Sequence of chain 1.C:
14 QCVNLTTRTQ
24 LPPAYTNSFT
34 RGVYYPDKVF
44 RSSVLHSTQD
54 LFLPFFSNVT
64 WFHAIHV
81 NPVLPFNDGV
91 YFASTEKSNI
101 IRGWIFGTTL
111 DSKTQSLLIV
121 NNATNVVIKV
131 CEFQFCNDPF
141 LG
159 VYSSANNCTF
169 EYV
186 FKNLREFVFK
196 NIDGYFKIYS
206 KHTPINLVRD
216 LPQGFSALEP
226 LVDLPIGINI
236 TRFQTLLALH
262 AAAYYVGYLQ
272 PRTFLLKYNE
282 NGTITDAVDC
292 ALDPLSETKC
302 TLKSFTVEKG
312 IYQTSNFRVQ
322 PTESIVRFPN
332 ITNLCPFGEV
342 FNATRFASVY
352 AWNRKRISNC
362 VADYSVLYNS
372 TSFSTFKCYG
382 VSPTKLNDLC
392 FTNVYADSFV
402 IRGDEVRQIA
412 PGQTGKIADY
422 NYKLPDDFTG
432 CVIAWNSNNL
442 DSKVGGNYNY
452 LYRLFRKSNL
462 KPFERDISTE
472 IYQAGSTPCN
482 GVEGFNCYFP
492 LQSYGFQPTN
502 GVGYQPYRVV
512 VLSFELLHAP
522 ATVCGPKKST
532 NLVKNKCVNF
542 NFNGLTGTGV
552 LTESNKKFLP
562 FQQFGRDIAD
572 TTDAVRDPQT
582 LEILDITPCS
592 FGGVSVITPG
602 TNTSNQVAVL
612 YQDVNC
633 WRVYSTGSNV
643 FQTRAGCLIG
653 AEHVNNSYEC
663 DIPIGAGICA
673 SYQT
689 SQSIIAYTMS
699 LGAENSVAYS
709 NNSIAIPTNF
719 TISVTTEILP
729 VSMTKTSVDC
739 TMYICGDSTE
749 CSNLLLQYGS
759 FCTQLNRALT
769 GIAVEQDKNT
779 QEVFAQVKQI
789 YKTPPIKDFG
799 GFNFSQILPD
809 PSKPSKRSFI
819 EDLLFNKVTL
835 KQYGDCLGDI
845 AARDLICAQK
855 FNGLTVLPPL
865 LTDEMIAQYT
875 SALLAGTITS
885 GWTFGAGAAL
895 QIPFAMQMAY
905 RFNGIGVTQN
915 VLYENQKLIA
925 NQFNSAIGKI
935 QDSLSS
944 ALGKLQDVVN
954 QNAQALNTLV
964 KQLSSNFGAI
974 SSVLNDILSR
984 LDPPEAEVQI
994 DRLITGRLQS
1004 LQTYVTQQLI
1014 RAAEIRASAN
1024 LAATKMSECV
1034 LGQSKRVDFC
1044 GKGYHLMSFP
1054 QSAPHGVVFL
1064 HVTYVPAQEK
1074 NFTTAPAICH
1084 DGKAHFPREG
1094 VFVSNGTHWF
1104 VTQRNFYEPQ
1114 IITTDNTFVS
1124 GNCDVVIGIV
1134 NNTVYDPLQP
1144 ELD

Binding-site contacts:
Ligand atom C3 contacts residue ASN717 of chain 1.C at 3.8 Å.
Ligand atom C7 contacts residue ASN717 of chain 1.C at 3.3 Å.
Ligand atom O7 contacts residue GLN1071 of chain 1.C at 3.8 Å.
Ligand atom O7 contacts residue LEU922 of chain 1.C at 3.8 Å.
Ligand atom C1 contacts residue ASN717 of chain 1.C at 1.4 Å.
Ligand atom C8 contacts residue LEU922 of chain 1.C at 4.0 Å (hydrophobic).
Ligand atom O6 contacts residue GLN926 of chain 1.C at 3.0 Å (h-bond).
Ligand atom O6 contacts residue PHE718 of chain 1.C at 4.4 Å.
Ligand atom O5 contacts residue GLN926 of chain 1.C at 4.5 Å.
Ligand atom C1 contacts residue LEU922 of chain 1.C at 4.4 Å (hydrophobic).
Ligand atom C2 contacts residue ASN717 of chain 1.C at 2.5 Å.
Ligand atom C6 contacts residue LEU922 of chain 1.C at 4.3 Å (hydrophobic).
Ligand atom N2 contacts residue ASN717 of chain 1.C at 3.0 Å (h-bond).
Ligand atom C7 contacts residue LEU922 of chain 1.C at 3.9 Å (hydrophobic).
Ligand atom O7 contacts residue ASN717 of chain 1.C at 3.3 Å (h-bond).
Ligand atom O5 contacts residue ASN717 of chain 1.C at 2.3 Å (h-bond).
Ligand atom C5 contacts residue LEU922 of chain 1.C at 3.7 Å (hydrophobic).
Ligand atom C4 contacts residue ASN717 of chain 1.C at 4.2 Å.
Ligand atom C4 contacts residue LEU922 of chain 1.C at 4.2 Å (hydrophobic).
Ligand atom C5 contacts residue ASN717 of chain 1.C at 3.6 Å.
Ligand atom C6 contacts residue GLN926 of chain 1.C at 3.8 Å.
Ligand atom C5 contacts residue GLN926 of chain 1.C at 4.2 Å.
Ligand atom O4 contacts residue LEU922 of chain 1.C at 3.9 Å.

A small-molecule ligand and the protein it binds are described below.
Small molecule (SMILES): CC(=O)N[C@H]1[C@H](O[C@H]2[C@H](O)[C@@H](NC(C)=O)CO[C@@H]2CO)O[C@H](CO)[C@@H](O)[C@@H]1O